Binding-site contacts:
Ligand atom C22 contacts residue THR745 of chain 1.A at 3.7 Å.
Ligand atom C4 contacts residue ILE737 of chain 1.A at 3.6 Å (hydrophobic).
Ligand atom N21 contacts residue LYS748 of chain 1.A at 3.6 Å.
Ligand atom C1 contacts residue ILE737 of chain 1.A at 3.8 Å (hydrophobic).
Ligand atom C12 contacts residue GLU738 of chain 1.A at 3.0 Å.
Ligand atom C20 contacts residue MET662 of chain 1.A at 3.2 Å (hydrophobic).
Ligand atom N14 contacts residue ILE739 of chain 1.A at 3.7 Å.
Ligand atom C8 contacts residue ASP822 of chain 1.A at 3.7 Å.
Ligand atom C13 contacts residue GLU738 of chain 1.A at 3.8 Å.
Ligand atom N21 contacts residue MET662 of chain 1.A at 3.8 Å.
Ligand atom C18 contacts residue MET811 of chain 1.A at 3.3 Å (hydrophobic).
Ligand atom C19 contacts residue MET662 of chain 1.A at 3.5 Å (hydrophobic).
Ligand atom C11 contacts residue ILE737 of chain 1.A at 3.4 Å (hydrophobic).
Ligand atom C6 contacts residue ASP822 of chain 1.A at 3.5 Å.
Ligand atom C15 contacts residue MET811 of chain 1.A at 3.9 Å (hydrophobic).
Ligand atom C1 contacts residue ASP822 of chain 1.A at 3.4 Å.
Ligand atom C25 contacts residue ILE689 of chain 1.A at 3.6 Å (hydrophobic).
Ligand atom N14 contacts residue GLU738 of chain 1.A at 3.9 Å.
Ligand atom C4 contacts residue ASP822 of chain 1.A at 2.8 Å.
Ligand atom C6 contacts residue ILE821 of chain 1.A at 3.6 Å (hydrophobic).
Ligand atom C8 contacts residue ILE689 of chain 1.A at 3.6 Å (hydrophobic).
Ligand atom C1 contacts residue LYS691 of chain 1.A at 3.7 Å.
Ligand atom C24 contacts residue MET811 of chain 1.A at 3.6 Å (hydrophobic).
Ligand atom C11 contacts residue GLU738 of chain 1.A at 3.7 Å.
Ligand atom C9 contacts residue ILE737 of chain 1.A at 3.5 Å (hydrophobic).
Ligand atom C6 contacts residue TYR725 of chain 1.A at 3.5 Å (hydrophobic).
Ligand atom C17 contacts residue MET811 of chain 1.A at 3.3 Å (hydrophobic).
Ligand atom C10 contacts residue ILE689 of chain 1.A at 3.8 Å (hydrophobic).
Ligand atom C23 contacts residue ILE821 of chain 1.A at 3.5 Å (hydrophobic).
Ligand atom N2 contacts residue LYS691 of chain 1.A at 2.9 Å (salt-bridge).
Ligand atom C9 contacts residue ASP822 of chain 1.A at 3.0 Å.
Ligand atom C15 contacts residue VAL740 of chain 1.A at 3.4 Å (hydrophobic).
Ligand atom N2 contacts residue ASP822 of chain 1.A at 3.3 Å (salt-bridge).
Ligand atom N3 contacts residue LYS691 of chain 1.A at 3.8 Å.
Ligand atom N5 contacts residue ASP822 of chain 1.A at 2.9 Å (salt-bridge).
Ligand atom N5 contacts residue TYR725 of chain 1.A at 3.5 Å (h-bond).
Ligand atom N3 contacts residue ASP822 of chain 1.A at 3.0 Å (salt-bridge).
Ligand atom C23 contacts residue MET811 of chain 1.A at 3.3 Å (hydrophobic).
Ligand atom N14 contacts residue VAL740 of chain 1.A at 2.9 Å (h-bond).
Ligand atom C16 contacts residue MET811 of chain 1.A at 3.1 Å (hydrophobic).

Sequence of chain 1.A:
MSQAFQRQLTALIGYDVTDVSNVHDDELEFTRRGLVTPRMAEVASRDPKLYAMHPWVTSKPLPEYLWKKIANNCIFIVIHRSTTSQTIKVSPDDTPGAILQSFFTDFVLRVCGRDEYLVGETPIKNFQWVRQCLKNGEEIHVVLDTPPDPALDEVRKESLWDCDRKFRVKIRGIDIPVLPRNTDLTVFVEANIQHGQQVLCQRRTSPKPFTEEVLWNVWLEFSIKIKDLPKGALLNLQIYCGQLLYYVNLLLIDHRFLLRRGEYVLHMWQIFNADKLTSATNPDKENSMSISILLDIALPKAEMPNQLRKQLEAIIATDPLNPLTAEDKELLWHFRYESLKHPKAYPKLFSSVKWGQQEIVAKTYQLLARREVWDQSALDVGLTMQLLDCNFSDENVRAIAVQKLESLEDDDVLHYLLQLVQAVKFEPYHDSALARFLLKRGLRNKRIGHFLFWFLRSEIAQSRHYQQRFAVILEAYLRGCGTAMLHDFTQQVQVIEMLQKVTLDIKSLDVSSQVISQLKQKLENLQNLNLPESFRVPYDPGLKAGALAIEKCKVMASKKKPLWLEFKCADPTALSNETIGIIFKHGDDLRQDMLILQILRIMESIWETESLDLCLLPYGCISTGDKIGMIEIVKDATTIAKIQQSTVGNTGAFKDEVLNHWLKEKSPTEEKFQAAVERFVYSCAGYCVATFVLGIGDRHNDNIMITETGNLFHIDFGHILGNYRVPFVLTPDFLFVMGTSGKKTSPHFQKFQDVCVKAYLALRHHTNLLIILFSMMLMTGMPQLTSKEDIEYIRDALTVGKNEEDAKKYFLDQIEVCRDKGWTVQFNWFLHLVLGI

A small-molecule ligand and the protein it binds are described below.
Small molecule (SMILES): c1cc(-c2ccnc3ccc(-c4cnc5[nH]ncc5c4)cc23)ccn1